Binding-site contacts:
Ligand atom C4 contacts residue ASN70 of chain 14.F at 4.2 Å.
Ligand atom C7 contacts residue ASN70 of chain 14.F at 3.1 Å.
Ligand atom C5 contacts residue ARG33 of chain 14.F at 4.1 Å.
Ligand atom O7 contacts residue PRO31 of chain 14.F at 3.2 Å (h-bond).
Ligand atom O7 contacts residue SER71 of chain 14.F at 4.2 Å.
Ligand atom N2 contacts residue ASN70 of chain 14.F at 2.9 Å (h-bond).
Ligand atom C6 contacts residue ARG33 of chain 14.F at 4.1 Å.
Ligand atom O5 contacts residue ASN70 of chain 14.F at 2.4 Å (h-bond).
Ligand atom N2 contacts residue PRO31 of chain 14.F at 2.8 Å (h-bond).
Ligand atom O3 contacts residue PRO31 of chain 14.F at 4.0 Å.
Ligand atom C8 contacts residue ASN70 of chain 14.F at 3.6 Å.
Ligand atom C2 contacts residue ASN70 of chain 14.F at 2.5 Å.
Ligand atom C3 contacts residue PRO31 of chain 14.F at 4.0 Å (hydrophobic).
Ligand atom C5 contacts residue ASN70 of chain 14.F at 3.7 Å.
Ligand atom N2 contacts residue ASN32 of chain 14.F at 4.2 Å.
Ligand atom C1 contacts residue ASN70 of chain 14.F at 1.4 Å.
Ligand atom O6 contacts residue ARG33 of chain 14.F at 3.6 Å.
Ligand atom C2 contacts residue PRO31 of chain 14.F at 3.9 Å (hydrophobic).
Ligand atom O7 contacts residue ASN70 of chain 14.F at 3.3 Å (h-bond).
Ligand atom C3 contacts residue ASN70 of chain 14.F at 3.8 Å.
Ligand atom C1 contacts residue ARG33 of chain 14.F at 4.2 Å.
Ligand atom C7 contacts residue PRO31 of chain 14.F at 3.4 Å (hydrophobic).

A protein and the small-molecule ligand that binds it are described below.
Small molecule (SMILES): CC(=O)N[C@@H]1[C@@H](O)[C@H](O)[C@@H](CO)O[C@H]1O

Sequence of chain 14.F:
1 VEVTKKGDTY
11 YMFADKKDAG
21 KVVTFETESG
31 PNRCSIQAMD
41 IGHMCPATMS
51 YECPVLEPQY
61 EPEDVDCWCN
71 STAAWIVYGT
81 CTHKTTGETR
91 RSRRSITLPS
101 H